Sequence of chain 2.A:
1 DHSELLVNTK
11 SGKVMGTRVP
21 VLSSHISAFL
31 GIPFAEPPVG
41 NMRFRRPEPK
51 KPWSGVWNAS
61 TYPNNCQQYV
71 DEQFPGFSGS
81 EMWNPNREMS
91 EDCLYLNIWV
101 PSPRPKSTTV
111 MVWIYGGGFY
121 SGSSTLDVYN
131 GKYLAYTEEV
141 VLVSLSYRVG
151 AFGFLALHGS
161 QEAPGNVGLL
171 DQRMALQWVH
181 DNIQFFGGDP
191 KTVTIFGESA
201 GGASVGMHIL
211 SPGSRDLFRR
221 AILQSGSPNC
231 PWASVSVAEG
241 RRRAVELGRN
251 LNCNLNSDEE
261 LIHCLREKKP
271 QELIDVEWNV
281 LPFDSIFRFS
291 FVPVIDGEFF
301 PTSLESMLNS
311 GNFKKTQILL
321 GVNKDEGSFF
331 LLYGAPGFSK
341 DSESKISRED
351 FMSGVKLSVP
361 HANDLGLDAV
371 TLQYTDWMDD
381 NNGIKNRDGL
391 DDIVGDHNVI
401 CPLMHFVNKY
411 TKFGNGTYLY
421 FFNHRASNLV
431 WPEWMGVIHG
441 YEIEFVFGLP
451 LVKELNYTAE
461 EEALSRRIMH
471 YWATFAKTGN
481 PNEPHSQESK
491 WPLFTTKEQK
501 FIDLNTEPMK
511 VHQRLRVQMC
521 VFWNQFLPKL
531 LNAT

The protein below binds the small molecule below.
Small molecule (SMILES): CN1CC(=O)c2ccccc21

Binding-site contacts:
Ligand atom CA contacts residue GLU198 of chain 2.A at 3.6 Å.
Ligand atom CAA contacts residue HIS439 of chain 2.A at 2.9 Å.
Ligand atom CAI contacts residue ACT1 of chain 2.F at 3.4 Å.
Ligand atom CA contacts residue GLY440 of chain 2.A at 4.1 Å.
Ligand atom CAA contacts residue GLY440 of chain 2.A at 4.0 Å.
Ligand atom CA contacts residue HIS439 of chain 2.A at 4.3 Å.
Ligand atom CAD contacts residue TRP83 of chain 2.A at 4.1 Å (hydrophobic).
Ligand atom N contacts residue GLY440 of chain 2.A at 4.3 Å.
Ligand atom C contacts residue TRP83 of chain 2.A at 4.0 Å (hydrophobic).
Ligand atom O contacts residue GLY116 of chain 2.A at 3.6 Å.
Ligand atom O contacts residue GLU198 of chain 2.A at 3.5 Å (salt-bridge).
Ligand atom CAJ contacts residue ACT1 of chain 2.F at 4.3 Å.
Ligand atom CAD contacts residue PHE329 of chain 2.A at 4.1 Å (hydrophobic).
Ligand atom O contacts residue ACT1 of chain 2.F at 2.9 Å (h-bond).
Ligand atom N contacts residue HIS439 of chain 2.A at 3.9 Å.
Ligand atom O contacts residue GLY117 of chain 2.A at 3.4 Å (h-bond).
Ligand atom C contacts residue GLU198 of chain 2.A at 4.0 Å.
Ligand atom CAE contacts residue ACT1 of chain 2.F at 3.6 Å.
Ligand atom CA contacts residue ACT1 of chain 2.F at 3.9 Å.
Ligand atom C contacts residue GLY117 of chain 2.A at 4.4 Å.
Ligand atom CAC contacts residue TYR120 of chain 2.A at 4.3 Å (hydrophobic).
Ligand atom CAC contacts residue TRP83 of chain 2.A at 4.3 Å (hydrophobic).
Ligand atom CAE contacts residue GLY117 of chain 2.A at 4.0 Å.
Ligand atom C contacts residue ACT1 of chain 2.F at 3.1 Å.
Ligand atom CAA contacts residue PHE329 of chain 2.A at 4.2 Å (hydrophobic).
Ligand atom N contacts residue TRP83 of chain 2.A at 3.6 Å.
Ligand atom CA contacts residue TRP83 of chain 2.A at 3.6 Å (hydrophobic).
Ligand atom CAJ contacts residue TRP83 of chain 2.A at 3.7 Å (hydrophobic).
Ligand atom CAD contacts residue PG41 of chain 2.E at 3.3 Å.
Ligand atom CAF contacts residue PHE329 of chain 2.A at 3.7 Å (hydrophobic).
Ligand atom CAA contacts residue ACT1 of chain 2.F at 4.3 Å.
Ligand atom CAF contacts residue TRP83 of chain 2.A at 3.7 Å (hydrophobic).
Ligand atom O contacts residue TRP83 of chain 2.A at 4.5 Å.
Ligand atom CAC contacts residue PG41 of chain 2.E at 4.0 Å.
Ligand atom O contacts residue TYR129 of chain 2.A at 4.2 Å.
Ligand atom CAI contacts residue TRP83 of chain 2.A at 4.1 Å (hydrophobic).
Ligand atom CAF contacts residue PG41 of chain 2.E at 4.1 Å.